A small-molecule ligand and the protein it binds are described below.
Small molecule (SMILES): C[C@@H]1NC(=O)[C@H](C[C@@](C)(O)CO)NC(=O)[C@@H]2CC3=C(N=C4C=CC=CC43)SC[C@H](NC(=O)[C@@H]([C@H](C)O)NC1=O)C(=O)N1C[C@H](O)C[C@H]1C(=O)N[C@@H](C)C(=O)N2

Sequence of chain 1.A:
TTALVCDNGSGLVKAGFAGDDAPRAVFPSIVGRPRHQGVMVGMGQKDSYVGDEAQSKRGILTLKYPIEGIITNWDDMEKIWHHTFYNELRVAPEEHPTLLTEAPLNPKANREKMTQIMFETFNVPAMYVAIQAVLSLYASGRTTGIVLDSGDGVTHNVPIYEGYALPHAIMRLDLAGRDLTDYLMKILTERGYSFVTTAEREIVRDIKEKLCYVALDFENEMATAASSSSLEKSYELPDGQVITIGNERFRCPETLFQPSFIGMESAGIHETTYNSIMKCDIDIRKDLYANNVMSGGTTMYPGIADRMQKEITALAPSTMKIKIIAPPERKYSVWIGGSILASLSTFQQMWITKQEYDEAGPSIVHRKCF

Sequence of chain 1.B:
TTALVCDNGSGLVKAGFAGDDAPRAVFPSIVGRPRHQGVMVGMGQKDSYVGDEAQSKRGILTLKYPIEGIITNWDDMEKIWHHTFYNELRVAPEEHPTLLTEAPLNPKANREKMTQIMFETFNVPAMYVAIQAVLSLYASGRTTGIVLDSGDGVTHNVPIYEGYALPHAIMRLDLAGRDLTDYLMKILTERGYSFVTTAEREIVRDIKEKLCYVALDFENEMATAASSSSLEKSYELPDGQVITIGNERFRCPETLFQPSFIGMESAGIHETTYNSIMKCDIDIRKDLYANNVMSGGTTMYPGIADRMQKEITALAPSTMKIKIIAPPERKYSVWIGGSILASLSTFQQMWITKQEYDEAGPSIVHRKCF

Binding-site contacts:
Ligand atom CG contacts residue GLU72 of chain 1.A at 3.6 Å.
Ligand atom CZ3 contacts residue ILE75 of chain 1.A at 4.2 Å (hydrophobic).
Ligand atom CB contacts residue THR77 of chain 1.A at 4.4 Å.
Ligand atom CH2 contacts residue ARG177 of chain 1.A at 4.2 Å.
Ligand atom CD2 contacts residue ILE75 of chain 1.A at 3.7 Å (hydrophobic).
Ligand atom CA contacts residue GLU72 of chain 1.A at 3.5 Å.
Ligand atom CG2 contacts residue ILE287 of chain 1.B at 4.3 Å (hydrophobic).
Ligand atom O contacts residue GLU72 of chain 1.A at 4.2 Å.
Ligand atom CZ2 contacts residue ARG177 of chain 1.A at 4.0 Å.
Ligand atom CD1 contacts residue ILE75 of chain 1.A at 4.3 Å (hydrophobic).
Ligand atom CH2 contacts residue PRO112 of chain 1.A at 4.1 Å (hydrophobic).
Ligand atom CE2 contacts residue ILE75 of chain 1.A at 3.6 Å (hydrophobic).
Ligand atom CG contacts residue ILE75 of chain 1.A at 4.1 Å (hydrophobic).
Ligand atom CZ3 contacts residue PRO112 of chain 1.A at 3.5 Å (hydrophobic).
Ligand atom N contacts residue GLU72 of chain 1.A at 2.7 Å (salt-bridge).
Ligand atom OG1 contacts residue ARG290 of chain 1.B at 3.6 Å.
Ligand atom CD contacts residue HIC73 of chain 1.A at 4.1 Å.
Ligand atom CE3 contacts residue ILE75 of chain 1.A at 4.0 Å (hydrophobic).
Ligand atom CA contacts residue GLU72 of chain 1.A at 4.2 Å.
Ligand atom CD contacts residue GLU72 of chain 1.A at 3.6 Å.
Ligand atom CB contacts residue GLU72 of chain 1.A at 3.5 Å.
Ligand atom CE3 contacts residue PRO112 of chain 1.A at 3.7 Å (hydrophobic).
Ligand atom CZ2 contacts residue ILE75 of chain 1.A at 3.8 Å (hydrophobic).
Ligand atom O contacts residue ARG290 of chain 1.B at 4.2 Å.
Ligand atom CB contacts residue GLU72 of chain 1.A at 3.9 Å.
Ligand atom CB contacts residue ILE75 of chain 1.A at 3.9 Å (hydrophobic).
Ligand atom C contacts residue GLU72 of chain 1.A at 3.5 Å.
Ligand atom CG contacts residue HIC73 of chain 1.A at 4.3 Å.
Ligand atom CH2 contacts residue LEU110 of chain 1.A at 4.1 Å (hydrophobic).
Ligand atom NE1 contacts residue ILE75 of chain 1.A at 4.0 Å.
Ligand atom N contacts residue ILE75 of chain 1.A at 4.0 Å.
Ligand atom CH2 contacts residue ILE75 of chain 1.A at 4.1 Å (hydrophobic).